Sequence of chain 1.D:
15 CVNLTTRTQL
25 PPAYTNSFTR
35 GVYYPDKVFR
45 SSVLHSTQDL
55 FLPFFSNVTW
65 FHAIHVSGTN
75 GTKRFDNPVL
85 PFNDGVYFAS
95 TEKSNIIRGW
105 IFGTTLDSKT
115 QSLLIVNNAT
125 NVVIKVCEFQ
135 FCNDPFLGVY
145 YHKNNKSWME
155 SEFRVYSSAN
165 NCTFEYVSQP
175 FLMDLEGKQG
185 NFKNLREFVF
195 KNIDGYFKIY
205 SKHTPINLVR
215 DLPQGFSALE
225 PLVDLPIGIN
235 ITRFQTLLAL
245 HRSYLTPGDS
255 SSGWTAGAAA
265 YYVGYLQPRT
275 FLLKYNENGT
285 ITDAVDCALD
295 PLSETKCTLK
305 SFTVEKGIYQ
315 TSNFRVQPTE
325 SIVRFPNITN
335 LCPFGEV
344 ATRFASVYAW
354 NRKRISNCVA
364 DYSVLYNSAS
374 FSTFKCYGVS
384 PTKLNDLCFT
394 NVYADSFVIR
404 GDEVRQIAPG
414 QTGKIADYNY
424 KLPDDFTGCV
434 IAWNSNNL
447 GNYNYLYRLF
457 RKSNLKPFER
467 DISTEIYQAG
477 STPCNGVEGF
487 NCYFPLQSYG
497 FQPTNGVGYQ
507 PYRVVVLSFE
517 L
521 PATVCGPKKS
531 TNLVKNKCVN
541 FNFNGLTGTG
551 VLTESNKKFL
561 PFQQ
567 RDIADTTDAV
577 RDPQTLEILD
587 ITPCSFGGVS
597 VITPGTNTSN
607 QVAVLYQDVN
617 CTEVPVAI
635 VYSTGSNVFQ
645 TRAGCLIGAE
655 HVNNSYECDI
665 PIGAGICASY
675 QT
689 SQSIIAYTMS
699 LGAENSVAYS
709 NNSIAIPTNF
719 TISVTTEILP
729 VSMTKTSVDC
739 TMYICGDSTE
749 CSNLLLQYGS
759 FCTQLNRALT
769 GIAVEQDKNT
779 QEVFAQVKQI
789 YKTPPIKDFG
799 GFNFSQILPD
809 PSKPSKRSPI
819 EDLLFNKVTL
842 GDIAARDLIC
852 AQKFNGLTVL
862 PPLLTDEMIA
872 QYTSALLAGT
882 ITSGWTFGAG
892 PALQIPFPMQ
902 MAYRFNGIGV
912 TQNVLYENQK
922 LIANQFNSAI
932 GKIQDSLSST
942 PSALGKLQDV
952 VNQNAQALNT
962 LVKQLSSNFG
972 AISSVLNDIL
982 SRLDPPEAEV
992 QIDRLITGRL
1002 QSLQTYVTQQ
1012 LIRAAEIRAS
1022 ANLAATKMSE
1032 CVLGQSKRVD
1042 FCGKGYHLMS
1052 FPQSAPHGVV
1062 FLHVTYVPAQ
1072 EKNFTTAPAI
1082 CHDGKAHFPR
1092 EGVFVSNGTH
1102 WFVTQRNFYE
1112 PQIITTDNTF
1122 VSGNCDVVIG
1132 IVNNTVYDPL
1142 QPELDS

Binding-site contacts:
Ligand atom O5 contacts residue SER803 of chain 1.D at 3.4 Å (h-bond).
Ligand atom C7 contacts residue ASN801 of chain 1.D at 3.3 Å.
Ligand atom C1 contacts residue SER803 of chain 1.D at 4.2 Å.
Ligand atom C1 contacts residue ASN801 of chain 1.D at 1.4 Å.
Ligand atom O7 contacts residue ASN801 of chain 1.D at 4.2 Å.
Ligand atom C5 contacts residue ASN801 of chain 1.D at 3.6 Å.
Ligand atom C3 contacts residue ASN801 of chain 1.D at 3.8 Å.
Ligand atom C2 contacts residue ASN801 of chain 1.D at 2.4 Å.
Ligand atom N2 contacts residue ASN801 of chain 1.D at 2.8 Å (h-bond).
Ligand atom O5 contacts residue ASN801 of chain 1.D at 2.4 Å (h-bond).
Ligand atom C6 contacts residue GLN804 of chain 1.D at 3.9 Å.
Ligand atom C5 contacts residue SER803 of chain 1.D at 3.5 Å.
Ligand atom C4 contacts residue ASN801 of chain 1.D at 4.2 Å.
Ligand atom C8 contacts residue ASN801 of chain 1.D at 3.3 Å.
Ligand atom C6 contacts residue SER803 of chain 1.D at 3.3 Å.
Ligand atom C8 contacts residue ASN928 of chain 1.D at 3.5 Å.

This small molecule binds to this protein.
Small molecule (SMILES): CC(=O)N[C@@H]1[C@@H](O)[C@H](O)[C@@H](CO)O[C@H]1O